The protein below binds the small molecule below.
Small molecule (SMILES): CC(=O)N[C@@H]1[C@@H](O)[C@H](O)[C@@H](CO)O[C@H]1O

Sequence of chain 1.G:
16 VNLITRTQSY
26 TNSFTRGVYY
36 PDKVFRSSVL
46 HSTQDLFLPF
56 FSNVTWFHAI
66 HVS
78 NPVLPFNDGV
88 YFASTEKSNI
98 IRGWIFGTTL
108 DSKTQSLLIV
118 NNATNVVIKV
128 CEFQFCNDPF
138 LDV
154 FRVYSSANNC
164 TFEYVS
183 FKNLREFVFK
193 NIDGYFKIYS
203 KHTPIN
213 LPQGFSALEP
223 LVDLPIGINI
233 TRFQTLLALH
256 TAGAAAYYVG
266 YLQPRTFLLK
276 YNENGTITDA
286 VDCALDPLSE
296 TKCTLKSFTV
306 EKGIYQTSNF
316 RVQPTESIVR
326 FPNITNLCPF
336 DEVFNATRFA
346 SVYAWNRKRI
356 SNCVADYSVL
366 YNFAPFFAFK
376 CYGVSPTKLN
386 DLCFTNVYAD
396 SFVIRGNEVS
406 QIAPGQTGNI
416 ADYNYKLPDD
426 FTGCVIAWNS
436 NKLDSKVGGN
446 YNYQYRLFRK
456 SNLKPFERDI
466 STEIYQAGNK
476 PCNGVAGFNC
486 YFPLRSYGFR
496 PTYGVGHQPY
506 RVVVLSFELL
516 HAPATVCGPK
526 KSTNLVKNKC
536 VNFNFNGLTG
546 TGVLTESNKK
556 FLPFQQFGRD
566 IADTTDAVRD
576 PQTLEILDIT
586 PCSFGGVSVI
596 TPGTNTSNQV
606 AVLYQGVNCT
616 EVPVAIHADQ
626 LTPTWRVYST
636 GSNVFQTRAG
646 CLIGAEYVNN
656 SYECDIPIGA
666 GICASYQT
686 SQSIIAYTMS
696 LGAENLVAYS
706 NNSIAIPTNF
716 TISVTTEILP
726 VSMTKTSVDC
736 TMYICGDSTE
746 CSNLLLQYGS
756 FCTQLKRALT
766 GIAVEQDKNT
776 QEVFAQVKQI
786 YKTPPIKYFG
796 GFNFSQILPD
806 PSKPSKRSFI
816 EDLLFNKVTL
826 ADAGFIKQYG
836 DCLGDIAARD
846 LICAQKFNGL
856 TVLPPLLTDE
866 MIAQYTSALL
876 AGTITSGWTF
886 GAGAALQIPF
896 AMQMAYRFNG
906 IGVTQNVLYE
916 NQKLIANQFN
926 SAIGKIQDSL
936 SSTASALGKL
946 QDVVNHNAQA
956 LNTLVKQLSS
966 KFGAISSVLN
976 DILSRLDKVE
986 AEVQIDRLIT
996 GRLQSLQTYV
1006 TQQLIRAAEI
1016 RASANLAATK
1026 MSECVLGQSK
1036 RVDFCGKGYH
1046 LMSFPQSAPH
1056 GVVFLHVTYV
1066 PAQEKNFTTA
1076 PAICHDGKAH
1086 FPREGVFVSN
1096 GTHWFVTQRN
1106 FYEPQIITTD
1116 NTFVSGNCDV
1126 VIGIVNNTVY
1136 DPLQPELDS

Binding-site contacts:
Ligand atom C2 contacts residue ASN1131 of chain 1.G at 2.5 Å.
Ligand atom O6 contacts residue ASN1131 of chain 1.G at 4.5 Å.
Ligand atom C4 contacts residue ASN1131 of chain 1.G at 4.2 Å.
Ligand atom C3 contacts residue ASN1131 of chain 1.G at 3.8 Å.
Ligand atom N2 contacts residue ASN1131 of chain 1.G at 2.9 Å (h-bond).
Ligand atom C5 contacts residue ASN1131 of chain 1.G at 3.6 Å.
Ligand atom C1 contacts residue ASN1131 of chain 1.G at 1.4 Å.
Ligand atom C7 contacts residue ASN1131 of chain 1.G at 3.5 Å.
Ligand atom O5 contacts residue ASN1131 of chain 1.G at 2.3 Å (h-bond).
Ligand atom O7 contacts residue ASN1131 of chain 1.G at 3.8 Å.